Binding-site contacts:
Ligand atom O40 contacts residue ARG185 of chain 1.B at 3.1 Å.
Ligand atom C33 contacts residue TRP137 of chain 1.B at 3.6 Å (hydrophobic).
Ligand atom C36 contacts residue TRP166 of chain 1.B at 3.4 Å (hydrophobic).
Ligand atom O47 contacts residue TRP166 of chain 1.B at 3.5 Å (h-bond).
Ligand atom N28 contacts residue TRP137 of chain 1.B at 3.5 Å.
Ligand atom C18 contacts residue ILE99 of chain 1.B at 3.6 Å (hydrophobic).
Ligand atom O56 contacts residue ASN79 of chain 1.B at 2.8 Å (h-bond).
Ligand atom O01 contacts residue ASN28 of chain 1.B at 3.0 Å (h-bond).
Ligand atom C31 contacts residue TRP137 of chain 1.B at 3.4 Å (hydrophobic).
Ligand atom O45 contacts residue TYR173 of chain 1.B at 3.2 Å (h-bond).
Ligand atom N16 contacts residue ASN79 of chain 1.B at 3.0 Å (h-bond).
Ligand atom C25 contacts residue GLY197 of chain 1.B at 3.4 Å.
Ligand atom C18 contacts residue THR103 of chain 1.B at 3.4 Å.
Ligand atom C17 contacts residue ASN79 of chain 1.B at 3.5 Å.
Ligand atom C31 contacts residue THR198 of chain 1.B at 3.6 Å.
Ligand atom C03 contacts residue THR92 of chain 1.B at 3.6 Å.
Ligand atom C38 contacts residue TRP166 of chain 1.B at 3.3 Å (hydrophobic).
Ligand atom O41 contacts residue ARG185 of chain 1.B at 3.0 Å (salt-bridge).
Ligand atom C32 contacts residue TRP137 of chain 1.B at 3.4 Å (hydrophobic).
Ligand atom O41 contacts residue GLN209 of chain 1.B at 3.0 Å (h-bond).
Ligand atom C42 contacts residue TRP166 of chain 1.B at 3.5 Å (hydrophobic).
Ligand atom C17 contacts residue MSE135 of chain 1.B at 3.6 Å.
Ligand atom C35 contacts residue TRP166 of chain 1.B at 3.6 Å (hydrophobic).
Ligand atom C37 contacts residue TRP166 of chain 1.B at 3.2 Å (hydrophobic).
Ligand atom C30 contacts residue THR198 of chain 1.B at 3.6 Å.
Ligand atom C19 contacts residue MSE135 of chain 1.B at 3.4 Å.
Ligand atom C19 contacts residue THR103 of chain 1.B at 3.5 Å.
Ligand atom C39 contacts residue ARG185 of chain 1.B at 3.2 Å.
Ligand atom C04 contacts residue TRP31 of chain 1.B at 3.5 Å (hydrophobic).
Ligand atom C27 contacts residue GLY197 of chain 1.B at 3.2 Å.
Ligand atom O53 contacts residue GLY197 of chain 1.B at 3.4 Å (h-bond).
Ligand atom C26 contacts residue GLY197 of chain 1.B at 3.6 Å.
Ligand atom C04 contacts residue THR92 of chain 1.B at 3.4 Å.
Ligand atom O53 contacts residue THR198 of chain 1.B at 3.4 Å (h-bond).
Ligand atom C21 contacts residue MSE135 of chain 1.B at 3.4 Å.
Ligand atom C03 contacts residue TRP31 of chain 1.B at 3.3 Å (hydrophobic).
Ligand atom N22 contacts residue MSE135 of chain 1.B at 3.4 Å.
Ligand atom C61 contacts residue PHE20 of chain 1.B at 3.4 Å (hydrophobic).
Ligand atom C18 contacts residue MSE135 of chain 1.B at 3.6 Å.
Ligand atom N20 contacts residue THR103 of chain 1.B at 3.0 Å (h-bond).

Sequence of chain 1.B:
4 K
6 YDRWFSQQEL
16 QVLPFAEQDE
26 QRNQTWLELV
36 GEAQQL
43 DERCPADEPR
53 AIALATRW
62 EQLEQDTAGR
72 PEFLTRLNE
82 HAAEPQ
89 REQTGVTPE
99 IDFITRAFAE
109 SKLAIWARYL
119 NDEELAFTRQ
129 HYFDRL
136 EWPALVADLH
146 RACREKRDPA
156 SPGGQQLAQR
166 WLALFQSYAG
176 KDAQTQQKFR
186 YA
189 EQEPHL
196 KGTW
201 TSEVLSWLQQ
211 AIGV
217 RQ

A small-molecule ligand and the protein it binds are described below.
Small molecule (SMILES): COc1c(NC(=O)c2ccc(NC(=O)c3ccc(N4C(=O)[C@@H](NC(=O)c5ccc(NC(=O)/C(C)=C/c6ccc(O)cc6)cc5)C=C4N)cc3)c(OC)c2O)ccc(C(=O)O)c1O